Binding-site contacts:
Ligand atom F contacts residue MET127 of chain 1.A at 3.2 Å.
Ligand atom N4 contacts residue ILE68 of chain 1.A at 4.0 Å.
Ligand atom C13 contacts residue GLY61 of chain 1.A at 4.0 Å.
Ligand atom C12 contacts residue ILE68 of chain 1.A at 3.5 Å (hydrophobic).
Ligand atom N2 contacts residue LEU130 of chain 1.A at 3.0 Å (h-bond).
Ligand atom C5 contacts residue LEU130 of chain 1.A at 3.7 Å (hydrophobic).
Ligand atom N5 contacts residue LEU180 of chain 1.A at 3.6 Å.
Ligand atom C4 contacts residue LEU130 of chain 1.A at 3.8 Å (hydrophobic).
Ligand atom N3 contacts residue ILE193 of chain 1.A at 4.0 Å.
Ligand atom C3 contacts residue LEU130 of chain 1.A at 3.9 Å (hydrophobic).
Ligand atom C3 contacts residue ILE60 of chain 1.A at 4.0 Å (hydrophobic).
Ligand atom C7 contacts residue LEU180 of chain 1.A at 3.8 Å (hydrophobic).
Ligand atom C6 contacts residue ALA81 of chain 1.A at 4.1 Å (hydrophobic).
Ligand atom C16 contacts residue LEU180 of chain 1.A at 3.6 Å (hydrophobic).
Ligand atom N1 contacts residue LEU129 of chain 1.A at 4.1 Å.
Ligand atom C3 contacts residue GLY131 of chain 1.A at 4.0 Å.
Ligand atom N2 contacts residue LEU129 of chain 1.A at 3.9 Å.
Ligand atom N1 contacts residue LEU130 of chain 1.A at 3.0 Å (h-bond).
Ligand atom N1 contacts residue ILE60 of chain 1.A at 3.9 Å.
Ligand atom C17 contacts residue GLY131 of chain 1.A at 3.9 Å.
Ligand atom C5 contacts residue ASP128 of chain 1.A at 3.2 Å.
Ligand atom N2 contacts residue ASP128 of chain 1.A at 3.9 Å.
Ligand atom C2 contacts residue ILE60 of chain 1.A at 4.0 Å (hydrophobic).
Ligand atom C12 contacts residue GLY61 of chain 1.A at 4.0 Å.
Ligand atom C14 contacts residue ASP194 of chain 1.A at 4.1 Å.
Ligand atom C12 contacts residue SER62 of chain 1.A at 3.3 Å.
Ligand atom C14 contacts residue SER62 of chain 1.A at 3.9 Å.
Ligand atom C2 contacts residue LEU130 of chain 1.A at 4.0 Å (hydrophobic).
Ligand atom C4 contacts residue LEU180 of chain 1.A at 3.9 Å (hydrophobic).
Ligand atom C17 contacts residue ASP136 of chain 1.A at 4.0 Å.
Ligand atom N4 contacts residue ILE193 of chain 1.A at 4.1 Å.
Ligand atom C5 contacts residue ALA81 of chain 1.A at 3.5 Å (hydrophobic).
Ligand atom N2 contacts residue ALA81 of chain 1.A at 3.7 Å.
Ligand atom C contacts residue ASP136 of chain 1.A at 3.5 Å.
Ligand atom C1 contacts residue ILE60 of chain 1.A at 3.8 Å (hydrophobic).
Ligand atom C14 contacts residue GLY63 of chain 1.A at 3.6 Å.
Ligand atom C11 contacts residue ILE68 of chain 1.A at 3.9 Å (hydrophobic).
Ligand atom C16 contacts residue GLY131 of chain 1.A at 3.0 Å.
Ligand atom N contacts residue ASP136 of chain 1.A at 2.8 Å (salt-bridge).
Ligand atom C13 contacts residue SER62 of chain 1.A at 4.1 Å.

Sequence of chain 1.A:
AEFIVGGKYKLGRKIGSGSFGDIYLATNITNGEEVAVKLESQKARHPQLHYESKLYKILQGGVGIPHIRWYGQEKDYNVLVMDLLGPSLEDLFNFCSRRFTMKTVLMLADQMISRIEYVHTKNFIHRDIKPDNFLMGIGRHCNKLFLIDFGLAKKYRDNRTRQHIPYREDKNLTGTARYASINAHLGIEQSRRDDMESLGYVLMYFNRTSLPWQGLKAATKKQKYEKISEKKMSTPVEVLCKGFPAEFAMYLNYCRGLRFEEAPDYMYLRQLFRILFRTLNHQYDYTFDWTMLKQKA

The small molecule below binds the protein below.
Small molecule (SMILES): Cn1ncc(-c2nc(NC3CCC([NH3+])CC3)ncc2F)c1CC1CC1